Sequence of chain 1.B:
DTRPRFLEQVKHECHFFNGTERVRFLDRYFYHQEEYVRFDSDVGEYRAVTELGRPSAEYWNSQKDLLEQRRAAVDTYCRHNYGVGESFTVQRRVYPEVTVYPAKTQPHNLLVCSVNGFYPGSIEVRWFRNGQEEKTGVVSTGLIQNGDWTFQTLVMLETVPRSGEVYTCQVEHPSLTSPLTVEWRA

Binding-site contacts:
Ligand atom C1 contacts residue ASN118 of chain 1.A at 1.4 Å.
Ligand atom C7 contacts residue TRP168 of chain 1.A at 3.7 Å (hydrophobic).
Ligand atom C1 contacts residue GLU166 of chain 1.A at 4.4 Å.
Ligand atom C7 contacts residue ASN118 of chain 1.A at 3.4 Å.
Ligand atom N2 contacts residue TRP168 of chain 1.A at 4.2 Å.
Ligand atom C8 contacts residue HIS167 of chain 1.A at 4.1 Å.
Ligand atom N2 contacts residue ASN118 of chain 1.A at 2.8 Å (h-bond).
Ligand atom C8 contacts residue ASN118 of chain 1.A at 4.4 Å.
Ligand atom C8 contacts residue GLU166 of chain 1.A at 3.9 Å.
Ligand atom C2 contacts residue ASN118 of chain 1.A at 2.4 Å.
Ligand atom O3 contacts residue TRP168 of chain 1.A at 3.6 Å (h-bond).
Ligand atom C3 contacts residue ASN118 of chain 1.A at 3.7 Å.
Ligand atom O7 contacts residue HIS167 of chain 1.A at 4.3 Å.
Ligand atom C8 contacts residue VAL117 of chain 1.A at 4.2 Å (hydrophobic).
Ligand atom O7 contacts residue TRP168 of chain 1.A at 3.9 Å.
Ligand atom O5 contacts residue ASN118 of chain 1.A at 2.4 Å (h-bond).
Ligand atom O7 contacts residue ASN118 of chain 1.A at 3.7 Å.
Ligand atom C8 contacts residue VAL116 of chain 1.A at 3.6 Å (hydrophobic).
Ligand atom C5 contacts residue ASN118 of chain 1.A at 3.7 Å.
Ligand atom C4 contacts residue ASN118 of chain 1.A at 4.2 Å.
Ligand atom O7 contacts residue GLU166 of chain 1.A at 4.0 Å.
Ligand atom O3 contacts residue ASP4 of chain 1.B at 3.3 Å (salt-bridge).
Ligand atom C7 contacts residue GLU166 of chain 1.A at 4.3 Å.
Ligand atom C8 contacts residue TRP168 of chain 1.A at 3.7 Å (hydrophobic).

Sequence of chain 1.A:
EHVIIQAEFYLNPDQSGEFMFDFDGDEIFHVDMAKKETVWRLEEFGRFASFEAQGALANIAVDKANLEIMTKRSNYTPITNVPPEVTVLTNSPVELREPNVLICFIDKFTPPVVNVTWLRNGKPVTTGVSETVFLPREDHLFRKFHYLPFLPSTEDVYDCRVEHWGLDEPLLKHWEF

This protein binds this small molecule.
Small molecule (SMILES): CC(=O)N[C@@H]1[C@@H](O)[C@H](O)[C@@H](CO)O[C@H]1O